The small molecule below binds the protein below.
Small molecule (SMILES): O=C(O)c1ccc(O)[n+]([O-])c1

Binding-site contacts:
Ligand atom O4 contacts residue CYN1 of chain 1.M at 3.1 Å.
Ligand atom C7 contacts residue ILE191 of chain 1.B at 3.8 Å (hydrophobic).
Ligand atom O2 contacts residue ARG133 of chain 1.A at 3.9 Å.
Ligand atom C6 contacts residue CYN1 of chain 1.M at 3.0 Å.
Ligand atom C6 contacts residue ARG157 of chain 1.B at 3.7 Å.
Ligand atom C5 contacts residue TYR147 of chain 1.B at 3.9 Å (hydrophobic).
Ligand atom O4 contacts residue HIS160 of chain 1.B at 3.3 Å (h-bond).
Ligand atom O2 contacts residue TRP149 of chain 1.B at 3.5 Å.
Ligand atom O1 contacts residue THR12 of chain 1.A at 3.9 Å.
Ligand atom N1 contacts residue FE1 of chain 1.N at 2.8 Å.
Ligand atom O3 contacts residue HIS160 of chain 1.B at 3.2 Å (h-bond).
Ligand atom O4 contacts residue FE1 of chain 1.N at 2.0 Å.
Ligand atom O3 contacts residue CYN1 of chain 1.M at 3.0 Å.
Ligand atom C6 contacts residue FE1 of chain 1.N at 2.8 Å.
Ligand atom O1 contacts residue TYR24 of chain 1.B at 2.3 Å (h-bond).
Ligand atom C2 contacts residue GLY14 of chain 1.A at 3.9 Å.
Ligand atom C3 contacts residue PRO15 of chain 1.A at 3.3 Å (hydrophobic).
Ligand atom C4 contacts residue TRP149 of chain 1.B at 3.9 Å (hydrophobic).
Ligand atom C2 contacts residue ILE191 of chain 1.B at 3.6 Å (hydrophobic).
Ligand atom O1 contacts residue ILE191 of chain 1.B at 3.6 Å.
Ligand atom N1 contacts residue CYN1 of chain 1.M at 2.9 Å.
Ligand atom O2 contacts residue PRO15 of chain 1.A at 4.0 Å.
Ligand atom C7 contacts residue PRO15 of chain 1.A at 3.5 Å (hydrophobic).
Ligand atom N1 contacts residue ARG157 of chain 1.B at 3.4 Å (salt-bridge).
Ligand atom C3 contacts residue ILE191 of chain 1.B at 3.9 Å (hydrophobic).
Ligand atom O1 contacts residue ARG133 of chain 1.A at 3.9 Å.
Ligand atom O1 contacts residue PRO15 of chain 1.A at 3.8 Å.
Ligand atom C4 contacts residue PRO15 of chain 1.A at 3.7 Å (hydrophobic).
Ligand atom O3 contacts residue ARG157 of chain 1.B at 2.8 Å (salt-bridge).
Ligand atom O3 contacts residue GLN177 of chain 1.B at 3.8 Å.
Ligand atom C7 contacts residue TYR24 of chain 1.B at 3.4 Å (hydrophobic).
Ligand atom C2 contacts residue PRO15 of chain 1.A at 3.5 Å (hydrophobic).
Ligand atom O2 contacts residue TYR24 of chain 1.B at 3.9 Å.
Ligand atom O3 contacts residue FE1 of chain 1.N at 2.3 Å.
Ligand atom C5 contacts residue CYN1 of chain 1.M at 3.8 Å.
Ligand atom C5 contacts residue ARG157 of chain 1.B at 3.9 Å.
Ligand atom O4 contacts residue TYR108 of chain 1.B at 3.3 Å (h-bond).
Ligand atom O3 contacts residue HIS162 of chain 1.B at 2.9 Å.
Ligand atom C2 contacts residue CYN1 of chain 1.M at 3.6 Å.
Ligand atom O4 contacts residue ARG157 of chain 1.B at 3.6 Å.

Sequence of chain 1.B:
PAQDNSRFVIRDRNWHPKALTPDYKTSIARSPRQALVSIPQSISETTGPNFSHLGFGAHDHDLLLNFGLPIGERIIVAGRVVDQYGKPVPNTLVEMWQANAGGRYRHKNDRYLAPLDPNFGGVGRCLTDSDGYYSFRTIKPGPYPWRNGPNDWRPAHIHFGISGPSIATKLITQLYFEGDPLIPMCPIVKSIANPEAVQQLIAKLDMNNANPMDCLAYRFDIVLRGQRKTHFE

Sequence of chain 1.A:
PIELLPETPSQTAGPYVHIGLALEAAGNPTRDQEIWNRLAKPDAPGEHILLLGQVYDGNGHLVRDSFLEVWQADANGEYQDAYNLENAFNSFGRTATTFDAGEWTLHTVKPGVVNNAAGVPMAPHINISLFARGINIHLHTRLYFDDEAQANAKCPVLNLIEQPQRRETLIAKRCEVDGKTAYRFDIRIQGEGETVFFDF